Sequence of chain 1.A:
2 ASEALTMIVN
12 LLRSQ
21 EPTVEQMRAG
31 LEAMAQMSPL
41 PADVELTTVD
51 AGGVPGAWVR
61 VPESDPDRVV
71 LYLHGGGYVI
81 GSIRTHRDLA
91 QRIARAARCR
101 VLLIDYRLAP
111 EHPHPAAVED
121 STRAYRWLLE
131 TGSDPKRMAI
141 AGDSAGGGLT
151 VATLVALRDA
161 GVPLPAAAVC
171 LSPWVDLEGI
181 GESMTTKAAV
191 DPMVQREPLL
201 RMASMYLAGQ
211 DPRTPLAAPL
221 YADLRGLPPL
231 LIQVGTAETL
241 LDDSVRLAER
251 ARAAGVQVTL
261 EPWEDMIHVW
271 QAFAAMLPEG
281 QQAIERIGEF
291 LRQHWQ

A small-molecule ligand and the protein it binds are described below.
Small molecule (SMILES): O=C(O)c1ccccc1C1c2ccc(O)cc2Oc2cc(O)ccc21

Binding-site contacts:
Ligand atom O3 contacts residue ALA33 of chain 1.A at 3.3 Å.
Ligand atom C3 contacts residue GLU32 of chain 1.A at 4.4 Å.
Ligand atom C13 contacts residue ARG84 of chain 1.A at 3.5 Å.
Ligand atom O1 contacts residue ARG84 of chain 1.A at 3.4 Å.
Ligand atom O3 contacts residue GLN36 of chain 1.A at 3.7 Å.
Ligand atom O4 contacts residue GLN36 of chain 1.A at 3.8 Å.
Ligand atom O5 contacts residue ARG84 of chain 1.A at 4.2 Å.
Ligand atom O2 contacts residue GLU32 of chain 1.A at 4.0 Å.
Ligand atom C12 contacts residue ARG84 of chain 1.A at 3.6 Å.
Ligand atom C10 contacts residue ARG84 of chain 1.A at 3.5 Å.
Ligand atom C5 contacts residue ALA33 of chain 1.A at 3.8 Å (hydrophobic).
Ligand atom C9 contacts residue ARG84 of chain 1.A at 3.4 Å.
Ligand atom C11 contacts residue ARG84 of chain 1.A at 3.4 Å.
Ligand atom C8 contacts residue ARG84 of chain 1.A at 4.2 Å.
Ligand atom C6 contacts residue ALA33 of chain 1.A at 3.8 Å (hydrophobic).
Ligand atom C2 contacts residue GLU32 of chain 1.A at 3.6 Å.
Ligand atom C5 contacts residue ARG84 of chain 1.A at 4.2 Å.
Ligand atom C3 contacts residue ARG84 of chain 1.A at 3.2 Å.
Ligand atom C8 contacts residue GLN36 of chain 1.A at 4.2 Å.
Ligand atom C20 contacts residue ARG84 of chain 1.A at 3.6 Å.
Ligand atom O4 contacts residue ARG84 of chain 1.A at 2.6 Å (salt-bridge).
Ligand atom C2 contacts residue ARG84 of chain 1.A at 3.3 Å.
Ligand atom O2 contacts residue ARG84 of chain 1.A at 3.3 Å (salt-bridge).
Ligand atom O1 contacts residue GLU32 of chain 1.A at 4.4 Å.
Ligand atom C19 contacts residue ARG84 of chain 1.A at 4.5 Å.
Ligand atom O5 contacts residue ARG87 of chain 1.A at 4.4 Å.
Ligand atom C4 contacts residue ARG84 of chain 1.A at 3.4 Å.
Ligand atom C5 contacts residue GLU32 of chain 1.A at 3.7 Å.
Ligand atom C14 contacts residue ARG84 of chain 1.A at 4.4 Å.
Ligand atom C1 contacts residue GLU32 of chain 1.A at 4.4 Å.
Ligand atom C6 contacts residue GLN36 of chain 1.A at 3.7 Å.
Ligand atom C7 contacts residue GLN36 of chain 1.A at 3.5 Å.
Ligand atom C4 contacts residue GLU32 of chain 1.A at 4.1 Å.
Ligand atom C1 contacts residue ARG84 of chain 1.A at 3.1 Å.